Sequence of chain 4.E:
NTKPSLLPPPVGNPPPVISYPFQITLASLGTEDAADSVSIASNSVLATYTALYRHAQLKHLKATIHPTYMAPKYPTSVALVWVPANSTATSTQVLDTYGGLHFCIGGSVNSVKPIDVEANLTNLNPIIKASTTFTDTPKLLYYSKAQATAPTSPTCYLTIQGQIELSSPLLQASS

Sequence of chain 4.C:
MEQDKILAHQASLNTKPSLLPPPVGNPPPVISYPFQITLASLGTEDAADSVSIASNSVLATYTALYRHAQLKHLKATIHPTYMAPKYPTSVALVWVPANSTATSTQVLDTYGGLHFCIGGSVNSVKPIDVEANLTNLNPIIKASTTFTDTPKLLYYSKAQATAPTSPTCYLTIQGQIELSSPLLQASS

Sequence of chain 4.D:
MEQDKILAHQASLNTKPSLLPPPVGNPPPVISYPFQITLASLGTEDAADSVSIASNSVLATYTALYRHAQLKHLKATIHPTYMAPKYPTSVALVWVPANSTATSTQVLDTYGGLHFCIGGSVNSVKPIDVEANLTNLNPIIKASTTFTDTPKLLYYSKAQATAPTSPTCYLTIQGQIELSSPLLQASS

Binding-site contacts:
Ligand atom O4 contacts residue ASP129 of chain 3.D at 0.2 Å (salt-bridge).
Ligand atom C2' contacts residue GLN174 of chain 3.D at 2.8 Å.
Ligand atom C6 contacts residue GLN36 of chain 3.D at 2.8 Å.
Ligand atom O2' contacts residue LYS75 of chain 3.D at 2.4 Å.
Ligand atom OP1 contacts residue HIS9 of chain 4.D at 2.6 Å (h-bond).
Ligand atom N3 contacts residue LYS5 of chain 3.C at 2.1 Å (salt-bridge).
Ligand atom N3 contacts residue LYS75 of chain 3.D at 2.7 Å (salt-bridge).
Ligand atom C5 contacts residue ASP129 of chain 3.D at 2.4 Å.
Ligand atom O4 contacts residue GLU131 of chain 3.D at 2.6 Å (salt-bridge).
Ligand atom OP2 contacts residue GLN174 of chain 3.D at 2.7 Å (h-bond).
Ligand atom O2 contacts residue LYS75 of chain 3.D at 2.5 Å (salt-bridge).
Ligand atom C5 contacts residue GLN36 of chain 3.D at 2.5 Å.
Ligand atom C5 contacts residue THR172 of chain 3.D at 2.4 Å.
Ligand atom OP1 contacts residue LEU7 of chain 4.D at 2.8 Å (h-bond).
Ligand atom C5' contacts residue ALA11 of chain 4.D at 2.7 Å (hydrophobic).
Ligand atom OP1 contacts residue ASP4 of chain 3.C at 2.7 Å (salt-bridge).
Ligand atom OP2 contacts residue HIS9 of chain 4.D at 2.5 Å (h-bond).
Ligand atom OP2 contacts residue PRO127 of chain 3.D at 2.4 Å.
Ligand atom C1' contacts residue LYS5 of chain 3.C at 2.4 Å.
Ligand atom C5 contacts residue LYS5 of chain 3.C at 1.1 Å.
Ligand atom O2' contacts residue LEU114 of chain 4.E at 2.2 Å.
Ligand atom N1 contacts residue LYS5 of chain 3.C at 1.1 Å (salt-bridge).
Ligand atom O3' contacts residue LEU114 of chain 4.E at 2.8 Å.
Ligand atom C4 contacts residue ASP129 of chain 3.D at 1.2 Å.
Ligand atom C4 contacts residue LYS5 of chain 3.C at 2.0 Å.
Ligand atom OP2 contacts residue SER12 of chain 4.D at 2.7 Å (h-bond).
Ligand atom C4 contacts residue THR172 of chain 3.D at 2.4 Å.
Ligand atom N3 contacts residue ILE173 of chain 3.D at 2.6 Å.
Ligand atom OP1 contacts residue HIS115 of chain 4.E at 2.2 Å (h-bond).
Ligand atom C2 contacts residue LYS5 of chain 3.C at 1.8 Å.
Ligand atom C4 contacts residue GLN36 of chain 3.D at 2.7 Å.
Ligand atom O4 contacts residue ILE173 of chain 3.D at 2.3 Å (h-bond).
Ligand atom O4 contacts residue THR172 of chain 3.D at 2.5 Å.
Ligand atom C6 contacts residue THR172 of chain 3.D at 2.8 Å.
Ligand atom C6 contacts residue LYS5 of chain 3.C at 0.7 Å.
Ligand atom OP1 contacts residue ALA11 of chain 4.D at 2.6 Å (h-bond).
Ligand atom OP2 contacts residue GLY25 of chain 4.C at 2.7 Å (h-bond).
Ligand atom O5' contacts residue HIS79 of chain 3.D at 2.7 Å (h-bond).
Ligand atom N3 contacts residue ASP129 of chain 3.D at 1.7 Å (salt-bridge).
Ligand atom O2 contacts residue THR77 of chain 3.D at 2.7 Å (h-bond).

Sequence of chain 3.C:
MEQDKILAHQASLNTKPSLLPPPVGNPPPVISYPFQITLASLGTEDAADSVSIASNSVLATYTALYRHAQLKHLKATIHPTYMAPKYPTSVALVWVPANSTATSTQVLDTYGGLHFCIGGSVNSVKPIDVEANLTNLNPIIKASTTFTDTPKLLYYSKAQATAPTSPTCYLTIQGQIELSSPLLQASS

Sequence of chain 3.D:
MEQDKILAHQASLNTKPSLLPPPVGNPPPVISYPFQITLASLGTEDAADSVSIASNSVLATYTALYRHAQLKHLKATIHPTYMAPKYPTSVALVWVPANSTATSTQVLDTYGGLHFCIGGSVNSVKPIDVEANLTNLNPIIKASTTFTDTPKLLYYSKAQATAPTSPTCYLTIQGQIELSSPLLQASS

The small molecule below binds the protein below.
Small molecule (SMILES): O=c1ccn([C@@H]2O[C@H](CO[P](=O)(O)O[C@H]3[C@@H](O)[C@H](n4ccc(=O)[nH]c4=O)O[C@@H]3CO[P](=O)(O)O[C@H]3[C@@H](O)[C@H](n4ccc(=O)[nH]c4=O)O[C@@H]3CO[P](=O)(O)O[C@H]3[C@@H](O)[C@H](n4ccc(=O)[nH]c4=O)O[C@@H]3CO[P](=O)(O)O[C@H]3[C@@H](O)[C@H](n4ccc(=O)[nH]c4=O)O[C@@H]3CO[P](=O)(O)O[C@H]3[C@@H](O)[C@H](n4ccc(=O)[nH]c4=O)O[C@@H]3CO[P](=O)(O)O[C@H]3[C@@H](O)[C@H](n4ccc(=O)[nH]c4=O)O[C@@H]3COP(=O)(O)O)[C@@H](O)[C@H]2O)c(=O)[nH]1